This small molecule binds to this protein.
Small molecule (SMILES): CC(=O)N[C@@H]1[C@@H](O)[C@H](O)[C@@H](CO)O[C@H]1O

Sequence of chain 2.A:
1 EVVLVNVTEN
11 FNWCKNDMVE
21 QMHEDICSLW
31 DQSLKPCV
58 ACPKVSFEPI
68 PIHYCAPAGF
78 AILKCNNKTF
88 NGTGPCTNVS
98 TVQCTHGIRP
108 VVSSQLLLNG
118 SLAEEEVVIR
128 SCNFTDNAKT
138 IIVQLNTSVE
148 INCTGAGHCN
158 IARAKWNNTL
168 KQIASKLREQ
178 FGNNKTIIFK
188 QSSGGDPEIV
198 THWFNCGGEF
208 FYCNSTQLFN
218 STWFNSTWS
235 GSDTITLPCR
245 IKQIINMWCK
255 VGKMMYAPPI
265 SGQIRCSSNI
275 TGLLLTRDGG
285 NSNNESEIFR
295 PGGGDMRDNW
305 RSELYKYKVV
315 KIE

Sequence of chain 2.B:
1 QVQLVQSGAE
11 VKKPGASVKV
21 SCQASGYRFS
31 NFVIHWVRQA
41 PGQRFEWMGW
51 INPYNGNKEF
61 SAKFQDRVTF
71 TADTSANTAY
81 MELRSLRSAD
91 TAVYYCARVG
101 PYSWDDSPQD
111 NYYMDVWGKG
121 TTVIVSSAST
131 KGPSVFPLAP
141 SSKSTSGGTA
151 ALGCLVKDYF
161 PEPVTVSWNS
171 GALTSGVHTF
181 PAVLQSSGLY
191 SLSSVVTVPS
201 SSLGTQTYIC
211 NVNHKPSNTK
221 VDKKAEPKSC

Binding-site contacts:
Ligand atom C2 contacts residue ASN288 of chain 2.A at 2.6 Å.
Ligand atom C3 contacts residue ASN288 of chain 2.A at 3.9 Å.
Ligand atom O5 contacts residue ASN288 of chain 2.A at 2.4 Å (h-bond).
Ligand atom C1 contacts residue ASN288 of chain 2.A at 1.4 Å.
Ligand atom C4 contacts residue ASN288 of chain 2.A at 4.3 Å.
Ligand atom C8 contacts residue VAL11 of chain 2.B at 4.5 Å (hydrophobic).
Ligand atom C7 contacts residue ASN288 of chain 2.A at 3.8 Å.
Ligand atom O7 contacts residue ASN288 of chain 2.A at 3.9 Å.
Ligand atom N2 contacts residue ASN288 of chain 2.A at 3.0 Å (h-bond).
Ligand atom C5 contacts residue ASN288 of chain 2.A at 3.6 Å.
Ligand atom C8 contacts residue LYS13 of chain 2.B at 3.4 Å.